Binding-site contacts:
Ligand atom N contacts residue LEU185 of chain 1.A at 2.8 Å (h-bond).
Ligand atom NH1 contacts residue SER41 of chain 1.A at 3.1 Å (h-bond).
Ligand atom NH2 contacts residue SER153 of chain 1.A at 3.1 Å (h-bond).
Ligand atom NE contacts residue EDO1 of chain 1.K at 3.0 Å (h-bond).
Ligand atom O contacts residue VAL186 of chain 1.A at 3.4 Å.
Ligand atom CB contacts residue EDO1 of chain 1.K at 3.4 Å.
Ligand atom C contacts residue PHE171 of chain 1.A at 3.4 Å (hydrophobic).
Ligand atom OG contacts residue LYS152 of chain 1.A at 2.9 Å (salt-bridge).
Ligand atom OG contacts residue ASP150 of chain 1.A at 2.5 Å (salt-bridge).
Ligand atom OG contacts residue THR188 of chain 1.A at 3.4 Å (h-bond).
Ligand atom CD contacts residue EDO1 of chain 1.K at 2.8 Å.
Ligand atom O contacts residue LEU185 of chain 1.A at 2.8 Å (h-bond).
Ligand atom OH contacts residue SEP184 of chain 1.A at 2.5 Å (h-bond).
Ligand atom O contacts residue TYR190 of chain 1.A at 3.4 Å.
Ligand atom NH2 contacts residue GLU217 of chain 1.A at 2.9 Å (salt-bridge).
Ligand atom N contacts residue TYR190 of chain 1.A at 3.0 Å (h-bond).
Ligand atom O contacts residue GLY187 of chain 1.A at 3.1 Å (h-bond).
Ligand atom NH1 contacts residue GLY40 of chain 1.A at 3.4 Å (h-bond).
Ligand atom CB contacts residue ASP150 of chain 1.A at 3.2 Å.
Ligand atom CA contacts residue GLY187 of chain 1.A at 3.4 Å.
Ligand atom O contacts residue LYS152 of chain 1.A at 2.7 Å (salt-bridge).
Ligand atom CA contacts residue THR188 of chain 1.A at 3.4 Å.
Ligand atom NH2 contacts residue EDO1 of chain 1.K at 3.3 Å (h-bond).
Ligand atom CA contacts residue PHE226 of chain 1.A at 3.4 Å (hydrophobic).
Ligand atom NH2 contacts residue GLY40 of chain 1.A at 3.4 Å (h-bond).
Ligand atom CE1 contacts residue SEP184 of chain 1.A at 3.2 Å.
Ligand atom O contacts residue THR188 of chain 1.A at 3.5 Å.
Ligand atom OH contacts residue ARG69 of chain 1.A at 3.2 Å (salt-bridge).
Ligand atom CZ contacts residue SEP184 of chain 1.A at 3.3 Å.
Ligand atom N contacts residue GLU228 of chain 1.A at 2.5 Å (salt-bridge).
Ligand atom NH1 contacts residue ASN227 of chain 1.A at 3.0 Å (h-bond).
Ligand atom N contacts residue GLY187 of chain 1.A at 2.8 Å (h-bond).
Ligand atom N contacts residue PHE171 of chain 1.A at 3.1 Å.
Ligand atom O contacts residue SEP184 of chain 1.A at 3.4 Å.
Ligand atom N contacts residue PHE226 of chain 1.A at 2.9 Å (h-bond).
Ligand atom CG contacts residue EDO1 of chain 1.K at 2.9 Å.
Ligand atom NH2 contacts residue ASP154 of chain 1.A at 2.9 Å (salt-bridge).
Ligand atom CB contacts residue PHE171 of chain 1.A at 3.1 Å (hydrophobic).
Ligand atom CB contacts residue LEU185 of chain 1.A at 3.3 Å (hydrophobic).
Ligand atom NE contacts residue ASP154 of chain 1.A at 2.8 Å (salt-bridge).

Sequence of chain 1.A:
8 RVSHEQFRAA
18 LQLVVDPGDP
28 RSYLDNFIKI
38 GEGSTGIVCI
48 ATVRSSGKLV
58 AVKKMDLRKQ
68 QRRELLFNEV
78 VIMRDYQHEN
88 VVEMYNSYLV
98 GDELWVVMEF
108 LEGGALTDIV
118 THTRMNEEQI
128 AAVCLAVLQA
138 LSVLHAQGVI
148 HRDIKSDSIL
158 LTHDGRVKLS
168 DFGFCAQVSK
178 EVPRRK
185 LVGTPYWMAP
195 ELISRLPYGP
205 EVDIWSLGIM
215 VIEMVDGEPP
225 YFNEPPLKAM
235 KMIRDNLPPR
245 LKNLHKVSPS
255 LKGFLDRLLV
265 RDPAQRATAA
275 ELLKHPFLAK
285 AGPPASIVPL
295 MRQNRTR

A small-molecule ligand and the protein it binds are described below.
Small molecule (SMILES): NC(N)=NCCC[C@H](NC(=O)[C@H](CCCN=C(N)N)NC(=O)[C@H](CCCN=C(N)N)NC(=O)[C@H](CCCN=C(N)N)NC(=O)[C@@H](N)CCCN=C(N)N)C(=O)N[C@@H](CO)C(=O)N[C@@H](CC1=c2ccccc2=NC1)C(=O)N[C@@H](Cc1ccc(O)cc1)C(=O)N[C@@H](Cc1ccccc1)C(=O)N[C@@H](CC(=O)O)C(=O)NCC(=O)O